Binding-site contacts:
Ligand atom C13 contacts residue VAL330 of chain 1.G at 3.5 Å (hydrophobic).
Ligand atom N1 contacts residue IMP1 of chain 1.EA at 3.4 Å.
Ligand atom C3 contacts residue GLY306 of chain 1.G at 3.7 Å.
Ligand atom C4 contacts residue GLY306 of chain 1.G at 4.0 Å.
Ligand atom CL contacts residue VAL46 of chain 1.F at 3.8 Å.
Ligand atom C21 contacts residue TYR361 of chain 1.F at 3.7 Å (hydrophobic).
Ligand atom C1 contacts residue GLY306 of chain 1.G at 4.0 Å.
Ligand atom N4 contacts residue GLU332 of chain 1.G at 2.9 Å (salt-bridge).
Ligand atom O2 contacts residue ALA167 of chain 1.G at 3.8 Å.
Ligand atom C10 contacts residue ALA167 of chain 1.G at 3.8 Å (hydrophobic).
Ligand atom N2 contacts residue GLU332 of chain 1.G at 3.1 Å (salt-bridge).
Ligand atom C22 contacts residue SER357 of chain 1.F at 3.5 Å.
Ligand atom C17 contacts residue GLU332 of chain 1.G at 3.8 Å.
Ligand atom C12 contacts residue MET311 of chain 1.G at 4.0 Å (hydrophobic).
Ligand atom C2 contacts residue GLY306 of chain 1.G at 3.6 Å.
Ligand atom C13 contacts residue GLY306 of chain 1.G at 3.9 Å.
Ligand atom C13 contacts residue GLU332 of chain 1.G at 3.7 Å.
Ligand atom C10 contacts residue GLU332 of chain 1.G at 3.5 Å.
Ligand atom CL contacts residue HIS168 of chain 1.G at 3.8 Å.
Ligand atom C21 contacts residue SER357 of chain 1.F at 3.7 Å.
Ligand atom N2 contacts residue IMP1 of chain 1.EA at 3.4 Å.
Ligand atom N1 contacts residue ALA167 of chain 1.G at 3.8 Å.
Ligand atom O1 contacts residue IMP1 of chain 1.EA at 4.0 Å.
Ligand atom C13 contacts residue MET311 of chain 1.G at 3.9 Å (hydrophobic).
Ligand atom N3 contacts residue GLU332 of chain 1.G at 3.1 Å (salt-bridge).
Ligand atom C6 contacts residue ALA167 of chain 1.G at 3.7 Å (hydrophobic).
Ligand atom N4 contacts residue ALA167 of chain 1.G at 3.8 Å.
Ligand atom C21 contacts residue PRO48 of chain 1.F at 3.7 Å (hydrophobic).
Ligand atom C20 contacts residue PRO48 of chain 1.F at 3.9 Å (hydrophobic).
Ligand atom N2 contacts residue ALA167 of chain 1.G at 3.6 Å.
Ligand atom C22 contacts residue GLU332 of chain 1.G at 3.8 Å.
Ligand atom C3 contacts residue MET305 of chain 1.G at 3.9 Å (hydrophobic).
Ligand atom C7 contacts residue ALA167 of chain 1.G at 3.5 Å (hydrophobic).
Ligand atom C22 contacts residue TYR361 of chain 1.F at 3.4 Å (hydrophobic).
Ligand atom C5 contacts residue ALA167 of chain 1.G at 3.8 Å (hydrophobic).
Ligand atom CL contacts residue GLY360 of chain 1.F at 3.2 Å.
Ligand atom N2 contacts residue TYR361 of chain 1.F at 3.6 Å (h-bond).
Ligand atom N2 contacts residue THR224 of chain 1.G at 3.2 Å (h-bond).
Ligand atom C17 contacts residue ALA167 of chain 1.G at 3.9 Å (hydrophobic).
Ligand atom C7 contacts residue IMP1 of chain 1.EA at 3.5 Å.

Sequence of chain 1.F:
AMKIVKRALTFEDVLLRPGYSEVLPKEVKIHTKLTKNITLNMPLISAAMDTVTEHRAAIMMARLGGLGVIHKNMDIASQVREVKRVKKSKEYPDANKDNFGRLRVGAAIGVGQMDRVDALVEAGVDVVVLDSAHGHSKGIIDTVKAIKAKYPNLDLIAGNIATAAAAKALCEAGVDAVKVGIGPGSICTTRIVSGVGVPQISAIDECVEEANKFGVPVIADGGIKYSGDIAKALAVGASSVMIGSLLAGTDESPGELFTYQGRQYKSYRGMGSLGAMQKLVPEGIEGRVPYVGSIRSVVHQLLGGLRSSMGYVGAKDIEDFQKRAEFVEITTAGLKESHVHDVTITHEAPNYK

The protein below binds the small molecule below.
Small molecule (SMILES): [H]/N=C(\NO)c1cccc(C(C)(C)NC(=O)Nc2ccc(Cl)cc2)c1

Sequence of chain 1.G:
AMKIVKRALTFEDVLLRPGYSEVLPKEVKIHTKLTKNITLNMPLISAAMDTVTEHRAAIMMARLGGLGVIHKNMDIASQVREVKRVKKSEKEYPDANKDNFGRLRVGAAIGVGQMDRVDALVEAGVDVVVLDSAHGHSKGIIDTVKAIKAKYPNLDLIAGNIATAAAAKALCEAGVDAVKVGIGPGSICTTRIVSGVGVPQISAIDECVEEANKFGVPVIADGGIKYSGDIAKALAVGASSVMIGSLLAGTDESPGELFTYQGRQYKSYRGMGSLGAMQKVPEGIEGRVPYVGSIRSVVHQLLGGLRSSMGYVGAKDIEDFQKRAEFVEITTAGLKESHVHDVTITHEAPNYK